Sequence of chain 37.C:
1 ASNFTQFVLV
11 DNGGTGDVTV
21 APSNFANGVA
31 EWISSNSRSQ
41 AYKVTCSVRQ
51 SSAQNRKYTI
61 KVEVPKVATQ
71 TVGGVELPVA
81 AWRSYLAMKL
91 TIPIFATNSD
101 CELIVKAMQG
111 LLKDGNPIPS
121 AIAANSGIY

Sequence of chain 48.C:
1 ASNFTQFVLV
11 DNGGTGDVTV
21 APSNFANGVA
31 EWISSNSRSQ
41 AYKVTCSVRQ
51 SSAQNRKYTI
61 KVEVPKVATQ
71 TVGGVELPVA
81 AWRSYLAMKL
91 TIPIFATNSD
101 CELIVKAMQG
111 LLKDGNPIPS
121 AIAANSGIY

The small molecule below binds the protein below.
Small molecule (SMILES): Nc1ccn([C@@H]2O[C@H](CO[P](=O)(O)O[C@H]3[C@@H](O)[C@H](n4cnc5c(N)ncnc54)O[C@@H]3CO[P](=O)(O)O[C@H]3[C@@H](O)[C@H](n4cnc5c(=O)nc(N)[nH]c54)O[C@@H]3CO[P](=O)(O)O[C@H]3[C@@H](O)[C@H](n4cnc5c(N)ncnc54)O[C@@H]3CO[P](=O)(O)O[C@H]3[C@@H](O)[C@H](n4cnc5c(N)ncnc54)O[C@@H]3CO[P](=O)(O)O[C@H]3[C@@H](O)[C@H](n4ccc(=O)[nH]c4=O)O[C@@H]3CO[P](=O)(O)O[C@H]3[C@@H](O)[C@H](n4ccc(N)nc4=O)O[C@@H]3CO[P](=O)(O)O[C@H]3[C@@H](O)[C@H](n4ccc(=O)[nH]c4=O)O[C@@H]3CO[P](=O)(O)O[C@H]3[C@@H](O)[C@H](n4cnc5c(=O)nc(N)[nH]c54)O[C@@H]3CO)[C@@H](O)[C@H]2O)c(=O)n1

Binding-site contacts:
Ligand atom C6 contacts residue THR45 of chain 37.C at 3.4 Å.
Ligand atom OP2 contacts residue LYS57 of chain 48.C at 3.5 Å (salt-bridge).
Ligand atom OP1 contacts residue ARG49 of chain 48.C at 2.6 Å (salt-bridge).
Ligand atom C2 contacts residue SER47 of chain 37.C at 3.2 Å.
Ligand atom N7 contacts residue LYS61 of chain 37.C at 3.4 Å.
Ligand atom O5' contacts residue ARG49 of chain 48.C at 3.6 Å (salt-bridge).
Ligand atom C5' contacts residue ARG49 of chain 48.C at 2.6 Å.
Ligand atom P contacts residue ARG49 of chain 48.C at 3.7 Å.
Ligand atom N1 contacts residue SER47 of chain 37.C at 2.7 Å (h-bond).
Ligand atom N6 contacts residue THR59 of chain 37.C at 2.7 Å (h-bond).
Ligand atom N7 contacts residue TYR85 of chain 37.C at 3.8 Å.
Ligand atom OP2 contacts residue TYR85 of chain 37.C at 2.6 Å (h-bond).
Ligand atom C8 contacts residue LYS61 of chain 37.C at 3.6 Å.
Ligand atom N1 contacts residue THR59 of chain 37.C at 3.4 Å.
Ligand atom OP1 contacts residue ASN55 of chain 48.C at 3.0 Å (h-bond).
Ligand atom C5 contacts residue THR45 of chain 37.C at 3.4 Å.
Ligand atom O3' contacts residue SER51 of chain 48.C at 3.3 Å (h-bond).
Ligand atom OP1 contacts residue LYS89 of chain 48.C at 3.5 Å (salt-bridge).
Ligand atom N6 contacts residue THR45 of chain 37.C at 2.8 Å (h-bond).
Ligand atom P contacts residue LYS57 of chain 48.C at 3.1 Å.
Ligand atom C5' contacts residue LYS57 of chain 48.C at 3.8 Å.
Ligand atom O3' contacts residue ARG49 of chain 48.C at 3.6 Å (salt-bridge).
Ligand atom OP2 contacts residue LYS89 of chain 48.C at 3.5 Å (salt-bridge).
Ligand atom O5' contacts residue LYS57 of chain 48.C at 2.8 Å (salt-bridge).
Ligand atom OP2 contacts residue LYS57 of chain 48.C at 3.0 Å (salt-bridge).
Ligand atom OP2 contacts residue LYS43 of chain 37.C at 2.7 Å (salt-bridge).
Ligand atom OP2 contacts residue THR91 of chain 48.C at 3.7 Å.
Ligand atom N7 contacts residue THR45 of chain 37.C at 2.7 Å (h-bond).
Ligand atom OP1 contacts residue LYS57 of chain 48.C at 2.9 Å.
Ligand atom C6 contacts residue THR59 of chain 37.C at 3.5 Å.
Ligand atom N6 contacts residue CYS46 of chain 37.C at 3.6 Å (h-bond).
Ligand atom OP2 contacts residue SER51 of chain 48.C at 3.3 Å (h-bond).
Ligand atom OP1 contacts residue SER52 of chain 48.C at 3.1 Å.
Ligand atom C4' contacts residue ARG49 of chain 48.C at 3.6 Å.
Ligand atom P contacts residue SER51 of chain 48.C at 3.2 Å.
Ligand atom O4' contacts residue LYS61 of chain 37.C at 3.7 Å.
Ligand atom O5' contacts residue LYS89 of chain 48.C at 3.2 Å (salt-bridge).
Ligand atom OP1 contacts residue ASN55 of chain 48.C at 3.2 Å.
Ligand atom OP1 contacts residue SER51 of chain 48.C at 2.7 Å (h-bond).
Ligand atom N9 contacts residue LYS61 of chain 37.C at 3.8 Å.